Binding-site contacts:
Ligand atom N2 contacts residue ASN226 of chain 56.B at 2.9 Å (h-bond).
Ligand atom O1B contacts residue GLY10 of chain 56.B at 3.7 Å.
Ligand atom O1G contacts residue THR143 of chain 56.B at 3.4 Å.
Ligand atom C6 contacts residue GLN15 of chain 56.B at 3.6 Å.
Ligand atom O2B contacts residue GLY10 of chain 56.B at 3.2 Å.
Ligand atom O2A contacts residue CYS12 of chain 56.B at 3.3 Å (h-bond).
Ligand atom C4' contacts residue SER138 of chain 56.B at 3.2 Å.
Ligand atom O3G contacts residue LYS352 of chain 57.A at 3.4 Å (salt-bridge).
Ligand atom N1 contacts residue TYR222 of chain 56.B at 3.2 Å.
Ligand atom O1A contacts residue GLN11 of chain 56.B at 3.1 Å.
Ligand atom N3 contacts residue VAL169 of chain 56.B at 3.8 Å.
Ligand atom O2B contacts residue THR143 of chain 56.B at 2.7 Å (h-bond).
Ligand atom O3G contacts residue MG1 of chain 56.F at 2.5 Å.
Ligand atom O1B contacts residue MG1 of chain 56.F at 2.4 Å.
Ligand atom O6 contacts residue ASN226 of chain 56.B at 3.1 Å (h-bond).
Ligand atom O3' contacts residue GLU181 of chain 56.B at 3.3 Å (salt-bridge).
Ligand atom O1B contacts residue GLN11 of chain 56.B at 3.2 Å (h-bond).
Ligand atom O1G contacts residue GLU254 of chain 57.A at 3.7 Å.
Ligand atom O2G contacts residue GLY142 of chain 56.B at 3.0 Å (h-bond).
Ligand atom PB contacts residue THR143 of chain 56.B at 3.3 Å.
Ligand atom O2G contacts residue ASN99 of chain 56.B at 2.9 Å (h-bond).
Ligand atom PG contacts residue MG1 of chain 56.F at 3.5 Å.
Ligand atom C2 contacts residue ASN204 of chain 56.B at 3.4 Å.
Ligand atom O3B contacts residue THR143 of chain 56.B at 3.1 Å (h-bond).
Ligand atom O4' contacts residue SER138 of chain 56.B at 3.3 Å (h-bond).
Ligand atom C2 contacts residue TYR222 of chain 56.B at 3.5 Å (hydrophobic).
Ligand atom O3B contacts residue GLY142 of chain 56.B at 3.5 Å (h-bond).
Ligand atom O6 contacts residue GLN15 of chain 56.B at 2.5 Å (h-bond).
Ligand atom PB contacts residue MG1 of chain 56.F at 3.7 Å.
Ligand atom O6 contacts residue TYR222 of chain 56.B at 3.8 Å.
Ligand atom O3G contacts residue GLU254 of chain 57.A at 3.5 Å (salt-bridge).
Ligand atom O2A contacts residue GLN11 of chain 56.B at 3.5 Å (h-bond).
Ligand atom O1G contacts residue ALA97 of chain 56.B at 3.0 Å (h-bond).
Ligand atom C6 contacts residue ASN226 of chain 56.B at 3.3 Å.
Ligand atom C2 contacts residue ASN226 of chain 56.B at 3.6 Å.
Ligand atom O2B contacts residue GLY144 of chain 56.B at 2.7 Å (h-bond).
Ligand atom N3 contacts residue ASN204 of chain 56.B at 3.0 Å (h-bond).
Ligand atom N1 contacts residue ASN226 of chain 56.B at 2.7 Å (h-bond).
Ligand atom C6 contacts residue TYR222 of chain 56.B at 3.7 Å (hydrophobic).
Ligand atom N2 contacts residue ASN204 of chain 56.B at 2.6 Å (h-bond).

Sequence of chain 57.A:
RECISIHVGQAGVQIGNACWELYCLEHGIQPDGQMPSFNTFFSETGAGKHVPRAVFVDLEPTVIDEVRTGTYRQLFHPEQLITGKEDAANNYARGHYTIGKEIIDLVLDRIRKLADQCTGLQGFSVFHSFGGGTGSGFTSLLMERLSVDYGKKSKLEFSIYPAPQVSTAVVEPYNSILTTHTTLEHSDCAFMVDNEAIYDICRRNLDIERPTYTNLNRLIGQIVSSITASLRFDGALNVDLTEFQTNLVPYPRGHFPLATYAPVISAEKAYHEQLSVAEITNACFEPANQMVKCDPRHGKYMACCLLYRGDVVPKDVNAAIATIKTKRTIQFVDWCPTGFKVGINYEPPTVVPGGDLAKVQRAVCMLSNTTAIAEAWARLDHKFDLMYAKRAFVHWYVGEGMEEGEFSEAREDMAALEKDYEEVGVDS

Sequence of chain 56.B:
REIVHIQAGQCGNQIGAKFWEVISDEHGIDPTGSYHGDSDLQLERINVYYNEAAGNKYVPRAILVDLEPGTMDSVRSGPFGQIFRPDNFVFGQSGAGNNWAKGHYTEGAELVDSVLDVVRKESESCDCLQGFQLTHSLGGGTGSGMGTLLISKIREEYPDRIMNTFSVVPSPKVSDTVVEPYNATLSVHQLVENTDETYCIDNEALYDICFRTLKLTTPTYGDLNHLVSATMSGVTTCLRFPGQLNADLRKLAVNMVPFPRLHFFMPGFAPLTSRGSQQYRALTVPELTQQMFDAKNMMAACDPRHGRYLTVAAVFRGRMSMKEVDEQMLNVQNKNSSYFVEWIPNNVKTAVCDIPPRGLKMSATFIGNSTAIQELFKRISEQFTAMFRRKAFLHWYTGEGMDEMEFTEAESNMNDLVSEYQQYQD

A small-molecule ligand and the protein it binds are described below.
Small molecule (SMILES): Nc1nc2c(ncn2[C@@H]2O[C@H](CO[P](=O)(O)C[P](=O)(O)OP(=O)(O)O)[C@@H](O)[C@H]2O)c(=O)[nH]1